A small-molecule ligand and the protein it binds are described below.
Small molecule (SMILES): CC(=O)N[C@@H]1[C@@H](O)[C@H](O)[C@@H](CO)O[C@H]1O

Sequence of chain 1.M:
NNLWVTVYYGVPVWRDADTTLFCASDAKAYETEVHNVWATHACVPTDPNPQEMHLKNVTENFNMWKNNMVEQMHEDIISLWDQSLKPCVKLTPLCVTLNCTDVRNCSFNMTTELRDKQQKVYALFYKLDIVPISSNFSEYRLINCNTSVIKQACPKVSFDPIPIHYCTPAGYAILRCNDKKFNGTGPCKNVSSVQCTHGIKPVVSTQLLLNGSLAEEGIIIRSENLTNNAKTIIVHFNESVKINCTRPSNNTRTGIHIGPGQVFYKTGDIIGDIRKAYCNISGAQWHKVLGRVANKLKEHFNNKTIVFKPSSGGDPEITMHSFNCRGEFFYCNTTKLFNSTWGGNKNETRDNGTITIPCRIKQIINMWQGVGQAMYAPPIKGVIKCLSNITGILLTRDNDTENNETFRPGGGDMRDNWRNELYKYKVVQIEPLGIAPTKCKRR

Binding-site contacts:
Ligand atom O6 contacts residue ASN383 of chain 1.M at 4.0 Å.
Ligand atom O7 contacts residue ASN383 of chain 1.M at 2.9 Å (h-bond).
Ligand atom C4 contacts residue ASN383 of chain 1.M at 4.2 Å.
Ligand atom O6 contacts residue ASP382 of chain 1.M at 4.1 Å.
Ligand atom C8 contacts residue ASN383 of chain 1.M at 4.3 Å.
Ligand atom C1 contacts residue ASN383 of chain 1.M at 1.4 Å.
Ligand atom C5 contacts residue ASN383 of chain 1.M at 3.6 Å.
Ligand atom C7 contacts residue ASN383 of chain 1.M at 3.1 Å.
Ligand atom O5 contacts residue ASN383 of chain 1.M at 2.4 Å (h-bond).
Ligand atom C2 contacts residue ASN383 of chain 1.M at 2.5 Å.
Ligand atom C3 contacts residue ASN383 of chain 1.M at 3.8 Å.
Ligand atom N2 contacts residue ASN383 of chain 1.M at 2.9 Å (h-bond).